The protein below binds the small molecule below.
Small molecule (SMILES): C1CCNC1

Binding-site contacts:
Ligand atom C4 contacts residue THR389 of chain 1.A at 4.5 Å.
Ligand atom C1 contacts residue MET270 of chain 1.A at 4.0 Å (hydrophobic).
Ligand atom C3 contacts residue ALA443 of chain 1.A at 3.5 Å (hydrophobic).
Ligand atom C2 contacts residue MET270 of chain 1.A at 3.8 Å (hydrophobic).
Ligand atom C3 contacts residue LYS440 of chain 1.A at 3.1 Å.
Ligand atom N5 contacts residue GLN245 of chain 1.A at 3.4 Å.
Ligand atom C4 contacts residue LYS440 of chain 1.A at 3.5 Å.
Ligand atom N5 contacts residue MET270 of chain 1.A at 3.9 Å.
Ligand atom N5 contacts residue PHE444 of chain 1.A at 4.3 Å.
Ligand atom C4 contacts residue HIS387 of chain 1.A at 4.5 Å.
Ligand atom C2 contacts residue ALA269 of chain 1.A at 4.1 Å (hydrophobic).
Ligand atom C4 contacts residue MET270 of chain 1.A at 4.2 Å (hydrophobic).
Ligand atom C1 contacts residue GLN245 of chain 1.A at 3.7 Å.
Ligand atom C2 contacts residue LYS440 of chain 1.A at 3.9 Å.
Ligand atom C4 contacts residue PHE444 of chain 1.A at 3.8 Å (hydrophobic).
Ligand atom C1 contacts residue HIS387 of chain 1.A at 4.1 Å.
Ligand atom N5 contacts residue HIS387 of chain 1.A at 4.2 Å.
Ligand atom C4 contacts residue ALA443 of chain 1.A at 4.0 Å (hydrophobic).

Sequence of chain 1.A:
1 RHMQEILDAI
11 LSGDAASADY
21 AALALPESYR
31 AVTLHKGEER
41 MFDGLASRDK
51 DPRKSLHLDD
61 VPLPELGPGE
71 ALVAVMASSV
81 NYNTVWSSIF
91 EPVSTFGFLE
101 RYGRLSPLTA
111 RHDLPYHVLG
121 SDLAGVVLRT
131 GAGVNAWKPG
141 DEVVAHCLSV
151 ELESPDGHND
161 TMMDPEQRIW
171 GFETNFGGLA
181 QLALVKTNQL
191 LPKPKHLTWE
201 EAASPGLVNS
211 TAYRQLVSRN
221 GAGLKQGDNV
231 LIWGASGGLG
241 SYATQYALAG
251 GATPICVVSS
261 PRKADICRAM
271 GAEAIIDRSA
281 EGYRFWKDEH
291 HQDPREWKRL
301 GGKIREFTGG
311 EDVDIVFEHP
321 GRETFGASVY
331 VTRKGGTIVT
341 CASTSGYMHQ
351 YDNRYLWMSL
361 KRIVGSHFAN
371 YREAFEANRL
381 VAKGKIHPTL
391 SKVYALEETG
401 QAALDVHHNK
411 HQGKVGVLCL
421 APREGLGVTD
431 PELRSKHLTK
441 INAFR